Binding-site contacts:
Ligand atom C2C contacts residue VAL188 of chain 38.A at 3.4 Å (hydrophobic).
Ligand atom N3A contacts residue ASN219 of chain 38.A at 3.8 Å.
Ligand atom O1 contacts residue VAL188 of chain 38.A at 3.8 Å.
Ligand atom C2B contacts residue MET221 of chain 38.A at 3.6 Å (hydrophobic).
Ligand atom N2 contacts residue ALA24 of chain 38.C at 3.3 Å.
Ligand atom C5 contacts residue TYR152 of chain 38.A at 3.8 Å (hydrophobic).
Ligand atom C5 contacts residue PHE186 of chain 38.A at 3.7 Å (hydrophobic).
Ligand atom C5 contacts residue MET224 of chain 38.A at 4.0 Å (hydrophobic).
Ligand atom C31 contacts residue VAL176 of chain 38.A at 3.3 Å (hydrophobic).
Ligand atom C1B contacts residue MET221 of chain 38.A at 3.7 Å (hydrophobic).
Ligand atom C5C contacts residue ILE104 of chain 38.A at 4.0 Å (hydrophobic).
Ligand atom C7C contacts residue TYR128 of chain 38.A at 3.7 Å (hydrophobic).
Ligand atom C31 contacts residue ALA150 of chain 38.A at 3.8 Å (hydrophobic).
Ligand atom N2 contacts residue PHE186 of chain 38.A at 3.9 Å.
Ligand atom C6B contacts residue TYR197 of chain 38.A at 3.5 Å (hydrophobic).
Ligand atom C31 contacts residue SER175 of chain 38.A at 3.6 Å.
Ligand atom C4A contacts residue ASN198 of chain 38.A at 4.0 Å.
Ligand atom C3C contacts residue VAL188 of chain 38.A at 3.2 Å (hydrophobic).
Ligand atom C1C contacts residue MET224 of chain 38.A at 3.4 Å (hydrophobic).
Ligand atom O1 contacts residue PHE186 of chain 38.A at 3.7 Å.
Ligand atom C4 contacts residue TYR152 of chain 38.A at 3.9 Å (hydrophobic).
Ligand atom CM2 contacts residue LEU116 of chain 38.A at 3.6 Å (hydrophobic).
Ligand atom C3 contacts residue PRO174 of chain 38.A at 3.8 Å (hydrophobic).
Ligand atom O1 contacts residue TYR152 of chain 38.A at 4.0 Å.
Ligand atom C4C contacts residue VAL188 of chain 38.A at 3.9 Å (hydrophobic).
Ligand atom C3 contacts residue PHE186 of chain 38.A at 3.8 Å (hydrophobic).
Ligand atom O1B contacts residue MET221 of chain 38.A at 3.7 Å.
Ligand atom C2C contacts residue TYR152 of chain 38.A at 4.0 Å (hydrophobic).
Ligand atom C5C contacts residue TYR128 of chain 38.A at 3.6 Å (hydrophobic).
Ligand atom C5B contacts residue TYR197 of chain 38.A at 3.7 Å (hydrophobic).
Ligand atom O1 contacts residue ALA24 of chain 38.C at 3.6 Å.
Ligand atom C4 contacts residue MET224 of chain 38.A at 4.0 Å (hydrophobic).
Ligand atom C4A contacts residue ILE215 of chain 38.A at 3.9 Å (hydrophobic).
Ligand atom C5B contacts residue LEU106 of chain 38.A at 4.0 Å (hydrophobic).
Ligand atom C4 contacts residue PHE186 of chain 38.A at 3.5 Å (hydrophobic).
Ligand atom N2 contacts residue PRO174 of chain 38.A at 3.9 Å.
Ligand atom C4A contacts residue ASN219 of chain 38.A at 3.9 Å.
Ligand atom C5A contacts residue CYS199 of chain 38.A at 3.9 Å (hydrophobic).
Ligand atom C6C contacts residue VAL191 of chain 38.A at 3.5 Å (hydrophobic).
Ligand atom C31 contacts residue PRO174 of chain 38.A at 3.4 Å (hydrophobic).

The small molecule below binds the protein below.
Small molecule (SMILES): CC[C@H]1COC(c2ccc(OCCCCCCCc3cc(C)no3)cc2)=N1

Sequence of chain 38.C:
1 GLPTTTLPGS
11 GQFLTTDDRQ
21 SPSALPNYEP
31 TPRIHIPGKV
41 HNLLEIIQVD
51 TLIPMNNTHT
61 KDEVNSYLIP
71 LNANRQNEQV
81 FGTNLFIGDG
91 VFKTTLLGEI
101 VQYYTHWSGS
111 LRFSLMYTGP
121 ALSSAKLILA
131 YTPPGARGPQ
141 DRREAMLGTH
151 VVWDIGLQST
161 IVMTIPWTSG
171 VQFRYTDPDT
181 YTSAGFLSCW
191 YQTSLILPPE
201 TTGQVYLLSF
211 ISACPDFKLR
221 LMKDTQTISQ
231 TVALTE

Sequence of chain 38.A:
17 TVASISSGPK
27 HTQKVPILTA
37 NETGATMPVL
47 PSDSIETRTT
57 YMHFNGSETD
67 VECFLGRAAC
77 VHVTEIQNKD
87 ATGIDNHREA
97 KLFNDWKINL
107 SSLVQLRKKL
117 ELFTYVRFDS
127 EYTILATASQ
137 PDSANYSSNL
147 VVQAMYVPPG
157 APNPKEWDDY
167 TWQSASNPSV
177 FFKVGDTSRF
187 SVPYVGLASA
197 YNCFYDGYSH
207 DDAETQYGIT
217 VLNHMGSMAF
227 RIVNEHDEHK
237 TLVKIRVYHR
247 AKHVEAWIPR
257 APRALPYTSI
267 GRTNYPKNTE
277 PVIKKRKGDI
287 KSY